The protein below binds the small molecule below.
Small molecule (SMILES): CC(=O)N[C@@H]1[C@@H](O[C@@H]2O[C@H](CO)[C@H](O)[C@H](O[C@]3(C(=O)O)C[C@H](O)[C@@H](NC(C)=O)[C@H]([C@H](O)[C@H](O)CO)O3)[C@H]2O)[C@H](O)[C@@H](CO[C@]2(C(=O)O)C[C@H](O)[C@@H](NC(C)=O)[C@H]([C@H](O)[C@H](O)CO)O2)O[C@H]1O

Sequence of chain 30.B:
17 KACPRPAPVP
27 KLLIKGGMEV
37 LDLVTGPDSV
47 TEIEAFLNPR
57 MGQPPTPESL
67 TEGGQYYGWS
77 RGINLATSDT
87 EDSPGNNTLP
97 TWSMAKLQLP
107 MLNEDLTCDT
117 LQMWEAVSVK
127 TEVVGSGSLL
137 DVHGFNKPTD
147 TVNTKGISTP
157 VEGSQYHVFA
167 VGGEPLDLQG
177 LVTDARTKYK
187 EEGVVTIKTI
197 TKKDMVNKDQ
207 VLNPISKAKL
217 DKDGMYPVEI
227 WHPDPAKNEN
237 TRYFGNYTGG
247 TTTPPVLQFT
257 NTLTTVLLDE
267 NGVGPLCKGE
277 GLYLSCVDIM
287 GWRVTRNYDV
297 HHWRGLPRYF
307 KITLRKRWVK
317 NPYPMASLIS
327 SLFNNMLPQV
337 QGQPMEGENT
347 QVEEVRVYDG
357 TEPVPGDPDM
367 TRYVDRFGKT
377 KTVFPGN

Binding-site contacts:
Ligand atom C3 contacts residue GLY78 of chain 30.A at 3.6 Å.
Ligand atom C1 contacts residue SER89 of chain 30.A at 3.5 Å.
Ligand atom O1B contacts residue TYR72 of chain 30.A at 4.1 Å.
Ligand atom O1B contacts residue SER89 of chain 30.A at 3.1 Å (h-bond).
Ligand atom O1A contacts residue ARG77 of chain 30.A at 3.2 Å (salt-bridge).
Ligand atom C3 contacts residue HIS298 of chain 30.A at 3.6 Å.
Ligand atom C2 contacts residue GLY78 of chain 30.A at 3.9 Å.
Ligand atom C1 contacts residue ARG77 of chain 30.A at 3.6 Å.
Ligand atom C5 contacts residue ASN93 of chain 30.A at 3.6 Å.
Ligand atom O4 contacts residue GLY78 of chain 30.A at 3.1 Å.
Ligand atom C4 contacts residue TYR72 of chain 30.A at 3.8 Å (hydrophobic).
Ligand atom O1A contacts residue TYR72 of chain 30.A at 3.5 Å.
Ligand atom O1B contacts residue ARG77 of chain 30.A at 2.9 Å (salt-bridge).
Ligand atom O1A contacts residue HIS298 of chain 30.A at 3.9 Å.
Ligand atom N5 contacts residue TYR72 of chain 30.A at 3.4 Å (h-bond).
Ligand atom O4 contacts residue ILE79 of chain 30.A at 4.0 Å.
Ligand atom O4 contacts residue ASN80 of chain 30.A at 4.3 Å.
Ligand atom O3 contacts residue GLY78 of chain 30.A at 3.3 Å.
Ligand atom C6 contacts residue TYR72 of chain 30.A at 4.0 Å (hydrophobic).
Ligand atom O1A contacts residue LYS186 of chain 30.A at 2.8 Å (salt-bridge).
Ligand atom C4 contacts residue HIS298 of chain 30.A at 3.2 Å.
Ligand atom C3 contacts residue GLY78 of chain 30.A at 4.0 Å.
Ligand atom C6 contacts residue ASN93 of chain 30.A at 3.0 Å.
Ligand atom C4 contacts residue ASN93 of chain 30.A at 4.2 Å.
Ligand atom C3 contacts residue VAL296 of chain 30.A at 3.7 Å (hydrophobic).
Ligand atom O4 contacts residue VAL296 of chain 30.A at 3.9 Å.
Ligand atom O4 contacts residue HIS298 of chain 30.A at 2.7 Å (h-bond).
Ligand atom C4 contacts residue GLY78 of chain 30.A at 3.4 Å.
Ligand atom O8 contacts residue TYR72 of chain 30.A at 4.3 Å.
Ligand atom O10 contacts residue THR291 of chain 30.A at 4.3 Å.
Ligand atom O6 contacts residue ASN93 of chain 30.A at 3.0 Å (h-bond).
Ligand atom O1A contacts residue GLY78 of chain 30.A at 3.2 Å (h-bond).
Ligand atom C11 contacts residue ASP85 of chain 30.B at 4.0 Å.
Ligand atom C1 contacts residue LYS186 of chain 30.A at 3.9 Å.
Ligand atom O1A contacts residue SER89 of chain 30.A at 3.1 Å (h-bond).
Ligand atom O4 contacts residue THR291 of chain 30.A at 3.5 Å.
Ligand atom C1 contacts residue TYR72 of chain 30.A at 4.1 Å (hydrophobic).
Ligand atom O8 contacts residue ARG77 of chain 30.A at 3.2 Å (salt-bridge).
Ligand atom C5 contacts residue TYR72 of chain 30.A at 3.9 Å (hydrophobic).
Ligand atom C1 contacts residue GLY78 of chain 30.A at 3.7 Å.

Sequence of chain 30.A:
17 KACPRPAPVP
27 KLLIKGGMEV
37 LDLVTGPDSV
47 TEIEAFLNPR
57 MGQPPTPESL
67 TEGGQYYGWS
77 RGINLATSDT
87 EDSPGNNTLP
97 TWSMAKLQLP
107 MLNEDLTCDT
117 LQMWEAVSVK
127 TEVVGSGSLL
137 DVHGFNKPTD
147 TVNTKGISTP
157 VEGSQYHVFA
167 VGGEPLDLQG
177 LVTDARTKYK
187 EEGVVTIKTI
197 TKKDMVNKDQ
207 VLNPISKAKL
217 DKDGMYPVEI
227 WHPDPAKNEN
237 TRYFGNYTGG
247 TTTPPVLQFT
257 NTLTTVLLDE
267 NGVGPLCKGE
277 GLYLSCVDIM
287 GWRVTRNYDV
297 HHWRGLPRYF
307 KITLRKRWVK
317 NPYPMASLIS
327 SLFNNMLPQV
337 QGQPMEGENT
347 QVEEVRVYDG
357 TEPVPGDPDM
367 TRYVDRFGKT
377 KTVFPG